Sequence of chain 1.B:
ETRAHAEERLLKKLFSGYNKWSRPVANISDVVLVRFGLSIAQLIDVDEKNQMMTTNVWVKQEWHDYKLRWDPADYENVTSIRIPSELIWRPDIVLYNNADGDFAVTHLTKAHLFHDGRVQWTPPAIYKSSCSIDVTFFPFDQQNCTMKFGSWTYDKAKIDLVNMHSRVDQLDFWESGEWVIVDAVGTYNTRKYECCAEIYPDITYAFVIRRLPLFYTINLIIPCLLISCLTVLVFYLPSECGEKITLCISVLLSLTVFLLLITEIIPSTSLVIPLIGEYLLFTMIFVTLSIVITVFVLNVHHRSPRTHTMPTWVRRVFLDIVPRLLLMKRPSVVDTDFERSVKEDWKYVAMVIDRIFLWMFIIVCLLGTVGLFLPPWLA

A small-molecule ligand and the protein it binds are described below.
Small molecule (SMILES): CC(=O)N[C@@H]1[C@@H](O)[C@H](O)[C@@H](CO)O[C@H]1O

Binding-site contacts:
Ligand atom N2 contacts residue ASN31 of chain 1.B at 2.9 Å (h-bond).
Ligand atom C2 contacts residue ASN31 of chain 1.B at 2.5 Å.
Ligand atom C1 contacts residue ASN31 of chain 1.B at 1.4 Å.
Ligand atom C3 contacts residue ASN31 of chain 1.B at 3.8 Å.
Ligand atom C1 contacts residue SER33 of chain 1.B at 4.5 Å.
Ligand atom O7 contacts residue ASN31 of chain 1.B at 4.2 Å.
Ligand atom O5 contacts residue SER33 of chain 1.B at 4.3 Å.
Ligand atom O5 contacts residue ASN31 of chain 1.B at 2.4 Å (h-bond).
Ligand atom C7 contacts residue ASN31 of chain 1.B at 3.8 Å.
Ligand atom C5 contacts residue SER33 of chain 1.B at 4.4 Å.
Ligand atom C4 contacts residue ASN31 of chain 1.B at 4.2 Å.
Ligand atom C5 contacts residue ASN31 of chain 1.B at 3.6 Å.